Sequence of chain 1.G:
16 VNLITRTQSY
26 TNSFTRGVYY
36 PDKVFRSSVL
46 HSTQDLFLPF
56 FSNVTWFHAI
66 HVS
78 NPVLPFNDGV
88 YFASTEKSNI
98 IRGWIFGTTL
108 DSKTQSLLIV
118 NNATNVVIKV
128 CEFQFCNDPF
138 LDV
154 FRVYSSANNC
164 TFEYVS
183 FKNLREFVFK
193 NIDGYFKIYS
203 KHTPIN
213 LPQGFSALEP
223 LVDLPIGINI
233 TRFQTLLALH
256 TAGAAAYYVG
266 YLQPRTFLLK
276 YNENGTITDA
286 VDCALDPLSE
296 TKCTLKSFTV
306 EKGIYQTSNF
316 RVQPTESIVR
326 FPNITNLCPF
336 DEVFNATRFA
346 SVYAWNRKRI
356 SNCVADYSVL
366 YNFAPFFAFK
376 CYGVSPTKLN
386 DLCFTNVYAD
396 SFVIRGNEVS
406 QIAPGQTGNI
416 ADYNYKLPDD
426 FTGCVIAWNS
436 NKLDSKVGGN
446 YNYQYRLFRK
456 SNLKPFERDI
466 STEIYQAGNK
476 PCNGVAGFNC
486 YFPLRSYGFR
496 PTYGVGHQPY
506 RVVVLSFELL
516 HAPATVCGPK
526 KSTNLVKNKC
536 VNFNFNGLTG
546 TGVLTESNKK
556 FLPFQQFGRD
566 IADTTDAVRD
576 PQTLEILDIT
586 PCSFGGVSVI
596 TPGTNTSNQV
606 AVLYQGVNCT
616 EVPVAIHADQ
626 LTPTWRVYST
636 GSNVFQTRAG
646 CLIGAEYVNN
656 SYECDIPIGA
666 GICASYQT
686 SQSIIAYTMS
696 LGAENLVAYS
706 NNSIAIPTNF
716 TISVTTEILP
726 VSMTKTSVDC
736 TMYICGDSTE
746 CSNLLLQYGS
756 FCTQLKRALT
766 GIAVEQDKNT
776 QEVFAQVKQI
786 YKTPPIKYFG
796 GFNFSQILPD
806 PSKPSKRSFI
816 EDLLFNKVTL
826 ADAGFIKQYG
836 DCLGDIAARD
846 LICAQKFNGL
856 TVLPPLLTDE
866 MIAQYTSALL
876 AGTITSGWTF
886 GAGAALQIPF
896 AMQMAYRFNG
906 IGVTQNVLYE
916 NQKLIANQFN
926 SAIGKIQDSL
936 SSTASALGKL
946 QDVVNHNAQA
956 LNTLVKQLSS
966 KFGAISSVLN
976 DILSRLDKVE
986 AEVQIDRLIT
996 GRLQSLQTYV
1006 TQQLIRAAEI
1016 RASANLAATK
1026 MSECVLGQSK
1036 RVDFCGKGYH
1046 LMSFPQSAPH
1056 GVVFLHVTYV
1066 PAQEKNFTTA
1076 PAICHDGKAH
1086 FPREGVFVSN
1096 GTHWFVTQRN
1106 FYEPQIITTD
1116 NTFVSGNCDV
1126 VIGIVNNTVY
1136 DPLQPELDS

The small molecule below binds the protein below.
Small molecule (SMILES): CC(=O)N[C@@H]1[C@@H](O)[C@H](O)[C@@H](CO)O[C@H]1O

Binding-site contacts:
Ligand atom C3 contacts residue ASN654 of chain 1.G at 3.9 Å.
Ligand atom C7 contacts residue ASN654 of chain 1.G at 3.7 Å.
Ligand atom O5 contacts residue ASN654 of chain 1.G at 2.3 Å (h-bond).
Ligand atom C4 contacts residue ASN654 of chain 1.G at 4.3 Å.
Ligand atom C5 contacts residue ASN654 of chain 1.G at 3.6 Å.
Ligand atom N2 contacts residue ASN654 of chain 1.G at 3.1 Å (h-bond).
Ligand atom C2 contacts residue ASN654 of chain 1.G at 2.6 Å.
Ligand atom C1 contacts residue ASN654 of chain 1.G at 1.4 Å.
Ligand atom C8 contacts residue TYR652 of chain 1.G at 3.5 Å (hydrophobic).
Ligand atom O7 contacts residue ASN654 of chain 1.G at 3.9 Å.